The small molecule below binds the protein below.
Small molecule (SMILES): CC(=O)N[C@H]1[C@H](O[C@H]2[C@H](O)[C@@H](NC(C)=O)CO[C@@H]2CO)O[C@H](CO)[C@@H](O)[C@@H]1O

Binding-site contacts:
Ligand atom C7 contacts residue THR341 of chain 1.C at 4.5 Å.
Ligand atom O6 contacts residue NAG2 of chain 1.X at 4.1 Å.
Ligand atom C1 contacts residue SER357 of chain 1.C at 4.2 Å.
Ligand atom C4 contacts residue ASN332 of chain 1.C at 4.2 Å.
Ligand atom C1 contacts residue SER333 of chain 1.C at 4.1 Å.
Ligand atom N2 contacts residue SER333 of chain 1.C at 3.2 Å (h-bond).
Ligand atom O5 contacts residue ASN332 of chain 1.C at 2.4 Å (h-bond).
Ligand atom C3 contacts residue ASN332 of chain 1.C at 3.8 Å.
Ligand atom O7 contacts residue ASN355 of chain 1.C at 3.8 Å.
Ligand atom O3 contacts residue NAG1 of chain 1.X at 3.9 Å.
Ligand atom C8 contacts residue SER333 of chain 1.C at 3.3 Å.
Ligand atom N2 contacts residue ASN332 of chain 1.C at 2.9 Å (h-bond).
Ligand atom C1 contacts residue ASN332 of chain 1.C at 1.4 Å.
Ligand atom C7 contacts residue NAG1 of chain 1.X at 3.6 Å.
Ligand atom C8 contacts residue NAG1 of chain 1.X at 4.4 Å.
Ligand atom C5 contacts residue ASN332 of chain 1.C at 3.7 Å.
Ligand atom O5 contacts residue SER357 of chain 1.C at 4.1 Å.
Ligand atom O7 contacts residue ASN332 of chain 1.C at 3.8 Å.
Ligand atom C7 contacts residue SER333 of chain 1.C at 3.6 Å.
Ligand atom C7 contacts residue ASN332 of chain 1.C at 3.6 Å.
Ligand atom N2 contacts residue NAG1 of chain 1.X at 4.4 Å.
Ligand atom C8 contacts residue THR341 of chain 1.C at 3.1 Å.
Ligand atom C2 contacts residue ASN332 of chain 1.C at 2.5 Å.
Ligand atom O7 contacts residue NAG1 of chain 1.X at 2.7 Å (h-bond).
Ligand atom C2 contacts residue SER333 of chain 1.C at 4.2 Å.

Sequence of chain 1.C:
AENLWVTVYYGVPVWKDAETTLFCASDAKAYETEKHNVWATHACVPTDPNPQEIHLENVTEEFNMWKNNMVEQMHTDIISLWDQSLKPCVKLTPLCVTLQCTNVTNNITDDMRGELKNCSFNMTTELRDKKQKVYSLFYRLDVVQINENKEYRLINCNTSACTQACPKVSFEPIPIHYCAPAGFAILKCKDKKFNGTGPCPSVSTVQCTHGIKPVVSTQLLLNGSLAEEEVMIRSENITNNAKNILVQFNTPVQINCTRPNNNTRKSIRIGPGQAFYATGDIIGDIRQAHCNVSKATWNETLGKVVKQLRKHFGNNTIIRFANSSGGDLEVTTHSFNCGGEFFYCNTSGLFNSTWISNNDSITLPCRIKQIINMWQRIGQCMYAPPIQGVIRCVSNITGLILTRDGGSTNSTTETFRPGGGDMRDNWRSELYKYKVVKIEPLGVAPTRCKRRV